The protein below binds the small molecule below.
Small molecule (SMILES): CC(=O)N[C@@H]1[C@@H](O)[C@H](O)[C@@H](CO)O[C@H]1O

Sequence of chain 1.B:
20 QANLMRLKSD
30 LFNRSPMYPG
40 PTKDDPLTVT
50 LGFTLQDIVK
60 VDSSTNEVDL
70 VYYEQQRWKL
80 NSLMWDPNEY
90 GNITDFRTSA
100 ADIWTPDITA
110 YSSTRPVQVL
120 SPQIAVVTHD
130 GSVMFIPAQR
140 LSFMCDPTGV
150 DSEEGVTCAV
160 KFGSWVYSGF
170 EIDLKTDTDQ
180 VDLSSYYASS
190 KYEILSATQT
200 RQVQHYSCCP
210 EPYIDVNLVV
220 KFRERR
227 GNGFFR

Binding-site contacts:
Ligand atom C6 contacts residue ASN91 of chain 1.B at 4.4 Å.
Ligand atom O7 contacts residue ASN91 of chain 1.B at 3.8 Å.
Ligand atom O7 contacts residue GLY90 of chain 1.B at 4.1 Å.
Ligand atom C7 contacts residue ASN91 of chain 1.B at 3.6 Å.
Ligand atom C1 contacts residue ASN91 of chain 1.B at 1.5 Å.
Ligand atom C2 contacts residue ASN91 of chain 1.B at 2.5 Å.
Ligand atom O5 contacts residue ASN91 of chain 1.B at 2.5 Å (h-bond).
Ligand atom C3 contacts residue ASN91 of chain 1.B at 3.9 Å.
Ligand atom N2 contacts residue ASN91 of chain 1.B at 3.0 Å (h-bond).
Ligand atom C4 contacts residue ASN91 of chain 1.B at 4.3 Å.
Ligand atom C5 contacts residue ASN91 of chain 1.B at 3.7 Å.
Ligand atom C8 contacts residue GLY90 of chain 1.B at 3.9 Å.
Ligand atom C8 contacts residue ASN22 of chain 1.B at 4.2 Å.
Ligand atom N2 contacts residue GLY90 of chain 1.B at 4.4 Å.
Ligand atom C7 contacts residue GLY90 of chain 1.B at 4.0 Å.